Binding-site contacts:
Ligand atom NAB contacts residue PHE117 of chain 1.D at 3.6 Å.
Ligand atom CAP contacts residue MET233 of chain 1.D at 3.9 Å (hydrophobic).
Ligand atom CAE contacts residue NAP1 of chain 1.K at 3.3 Å.
Ligand atom NAB contacts residue NAP1 of chain 1.K at 3.4 Å.
Ligand atom C5 contacts residue PHE117 of chain 1.D at 3.7 Å (hydrophobic).
Ligand atom OAL contacts residue TRP241 of chain 1.D at 3.7 Å.
Ligand atom N3 contacts residue NAP1 of chain 1.K at 2.9 Å (h-bond).
Ligand atom NAC contacts residue NAP1 of chain 1.K at 3.1 Å (h-bond).
Ligand atom C2 contacts residue PHE117 of chain 1.D at 3.4 Å (hydrophobic).
Ligand atom CAO contacts residue PRO230 of chain 1.D at 3.6 Å (hydrophobic).
Ligand atom CAI contacts residue PRO230 of chain 1.D at 3.7 Å (hydrophobic).
Ligand atom C2 contacts residue SER115 of chain 1.D at 4.0 Å.
Ligand atom C6 contacts residue NAP1 of chain 1.K at 3.8 Å.
Ligand atom C6 contacts residue PHE117 of chain 1.D at 3.4 Å (hydrophobic).
Ligand atom NAC contacts residue PHE117 of chain 1.D at 3.6 Å.
Ligand atom N1 contacts residue PHE117 of chain 1.D at 3.6 Å.
Ligand atom CAI contacts residue ARG34 of chain 1.D at 3.8 Å.
Ligand atom C5 contacts residue NAP1 of chain 1.K at 3.8 Å.
Ligand atom CAO contacts residue NAP1 of chain 1.K at 3.9 Å.
Ligand atom CAI contacts residue NAP1 of chain 1.K at 3.5 Å.
Ligand atom CAF contacts residue MET233 of chain 1.D at 3.5 Å (hydrophobic).
Ligand atom NAC contacts residue SER115 of chain 1.D at 3.0 Å (h-bond).
Ligand atom SAM contacts residue PRO230 of chain 1.D at 3.8 Å.
Ligand atom CAF contacts residue PRO230 of chain 1.D at 3.8 Å (hydrophobic).
Ligand atom N1 contacts residue NAP1 of chain 1.K at 2.9 Å (h-bond).
Ligand atom C4 contacts residue PHE117 of chain 1.D at 3.6 Å (hydrophobic).
Ligand atom NAB contacts residue TYR194 of chain 1.D at 2.5 Å (h-bond).
Ligand atom CAI contacts residue LEU228 of chain 1.D at 3.4 Å (hydrophobic).
Ligand atom C6 contacts residue TYR194 of chain 1.D at 3.4 Å (hydrophobic).
Ligand atom N1 contacts residue TYR194 of chain 1.D at 3.5 Å (h-bond).
Ligand atom CAD contacts residue PHE117 of chain 1.D at 3.4 Å (hydrophobic).
Ligand atom C2 contacts residue NAP1 of chain 1.K at 3.4 Å.
Ligand atom N3 contacts residue PHE117 of chain 1.D at 3.6 Å.
Ligand atom CAD contacts residue PRO230 of chain 1.D at 3.0 Å (hydrophobic).
Ligand atom CAA contacts residue CYS188 of chain 1.D at 3.7 Å (hydrophobic).
Ligand atom CAA contacts residue TRP241 of chain 1.D at 4.0 Å (hydrophobic).
Ligand atom C4 contacts residue NAP1 of chain 1.K at 3.9 Å.
Ligand atom CAF contacts residue PHE117 of chain 1.D at 3.5 Å (hydrophobic).
Ligand atom NAB contacts residue ASP181 of chain 1.D at 3.8 Å.
Ligand atom SAM contacts residue ARG34 of chain 1.D at 3.5 Å (salt-bridge).

Sequence of chain 1.D:
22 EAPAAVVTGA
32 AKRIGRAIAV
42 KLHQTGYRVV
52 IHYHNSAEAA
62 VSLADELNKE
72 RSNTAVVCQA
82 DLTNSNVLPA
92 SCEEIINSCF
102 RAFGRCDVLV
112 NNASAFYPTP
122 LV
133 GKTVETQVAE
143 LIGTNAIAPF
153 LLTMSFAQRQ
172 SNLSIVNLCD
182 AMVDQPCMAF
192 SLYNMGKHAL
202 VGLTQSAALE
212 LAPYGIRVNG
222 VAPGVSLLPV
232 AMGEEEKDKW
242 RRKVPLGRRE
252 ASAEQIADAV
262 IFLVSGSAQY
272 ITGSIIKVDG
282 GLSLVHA

This small molecule binds to this protein.
Small molecule (SMILES): COc1ccc(CSc2cc(N)nc(N)n2)cc1